Sequence of chain 18.H:
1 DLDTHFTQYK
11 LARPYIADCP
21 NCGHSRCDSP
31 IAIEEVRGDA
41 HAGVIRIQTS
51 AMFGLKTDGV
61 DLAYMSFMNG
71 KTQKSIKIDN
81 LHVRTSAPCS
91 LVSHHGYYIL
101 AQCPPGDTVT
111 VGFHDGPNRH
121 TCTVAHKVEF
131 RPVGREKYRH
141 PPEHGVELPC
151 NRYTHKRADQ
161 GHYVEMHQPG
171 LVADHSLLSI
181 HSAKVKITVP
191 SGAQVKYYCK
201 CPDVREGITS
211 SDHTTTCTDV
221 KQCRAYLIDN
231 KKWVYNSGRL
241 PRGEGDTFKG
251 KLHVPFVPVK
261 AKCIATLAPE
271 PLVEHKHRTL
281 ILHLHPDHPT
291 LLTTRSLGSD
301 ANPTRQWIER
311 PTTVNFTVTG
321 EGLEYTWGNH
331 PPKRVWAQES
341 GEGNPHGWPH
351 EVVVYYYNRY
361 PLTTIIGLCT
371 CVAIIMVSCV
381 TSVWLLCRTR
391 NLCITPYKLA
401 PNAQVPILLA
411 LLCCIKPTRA

The small molecule below binds the protein below.
Small molecule (SMILES): CC(=O)N[C@@H]1[C@@H](O)[C@H](O)[C@@H](CO)O[C@H]1O

Binding-site contacts:
Ligand atom C6 contacts residue THR313 of chain 18.H at 4.5 Å.
Ligand atom C5 contacts residue ASN315 of chain 18.H at 3.7 Å.
Ligand atom O5 contacts residue ASN315 of chain 18.H at 2.4 Å (h-bond).
Ligand atom C8 contacts residue ILE281 of chain 18.H at 4.5 Å (hydrophobic).
Ligand atom O5 contacts residue THR313 of chain 18.H at 4.3 Å.
Ligand atom C7 contacts residue ASN315 of chain 18.H at 3.3 Å.
Ligand atom C1 contacts residue VAL314 of chain 18.H at 4.4 Å (hydrophobic).
Ligand atom C1 contacts residue ASN315 of chain 18.H at 1.4 Å.
Ligand atom C8 contacts residue ASN315 of chain 18.H at 3.5 Å.
Ligand atom C4 contacts residue ASN315 of chain 18.H at 4.3 Å.
Ligand atom O5 contacts residue VAL314 of chain 18.H at 3.8 Å.
Ligand atom C3 contacts residue ASN315 of chain 18.H at 3.8 Å.
Ligand atom N2 contacts residue ASN315 of chain 18.H at 2.8 Å (h-bond).
Ligand atom C2 contacts residue ASN315 of chain 18.H at 2.5 Å.
Ligand atom C6 contacts residue ASN315 of chain 18.H at 4.5 Å.
Ligand atom O7 contacts residue ASN315 of chain 18.H at 4.2 Å.